The small molecule below binds the protein below.
Small molecule (SMILES): CC(=O)N[C@@H]1[C@@H](O)[C@H](O)[C@@H](CO)O[C@H]1O

Sequence of chain 1.D:
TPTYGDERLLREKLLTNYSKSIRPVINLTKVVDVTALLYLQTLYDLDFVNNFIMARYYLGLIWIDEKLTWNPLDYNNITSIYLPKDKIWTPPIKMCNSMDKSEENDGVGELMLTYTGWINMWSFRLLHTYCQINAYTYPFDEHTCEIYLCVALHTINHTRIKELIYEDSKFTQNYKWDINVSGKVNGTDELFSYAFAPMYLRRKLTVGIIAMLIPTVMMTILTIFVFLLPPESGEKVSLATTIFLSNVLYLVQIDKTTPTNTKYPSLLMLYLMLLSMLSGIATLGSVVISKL

Binding-site contacts:
Ligand atom N2 contacts residue ASN186 of chain 1.D at 2.9 Å (h-bond).
Ligand atom C1 contacts residue ASN186 of chain 1.D at 1.4 Å.
Ligand atom C3 contacts residue ASN186 of chain 1.D at 3.8 Å.
Ligand atom O5 contacts residue ASN186 of chain 1.D at 2.4 Å (h-bond).
Ligand atom O7 contacts residue ASN186 of chain 1.D at 3.7 Å.
Ligand atom C2 contacts residue ASN186 of chain 1.D at 2.5 Å.
Ligand atom C5 contacts residue ASN186 of chain 1.D at 3.7 Å.
Ligand atom C4 contacts residue ASN186 of chain 1.D at 4.2 Å.
Ligand atom C7 contacts residue ASN186 of chain 1.D at 3.5 Å.